Sequence of chain 1.A:
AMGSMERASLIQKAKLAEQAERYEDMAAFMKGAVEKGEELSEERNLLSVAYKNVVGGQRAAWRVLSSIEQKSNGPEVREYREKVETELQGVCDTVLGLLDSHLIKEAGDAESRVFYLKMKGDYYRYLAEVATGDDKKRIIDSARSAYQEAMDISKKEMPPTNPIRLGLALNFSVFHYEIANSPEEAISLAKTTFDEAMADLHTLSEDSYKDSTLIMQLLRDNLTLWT

Binding-site contacts:
Ligand atom NE contacts residue ASN55 of chain 1.A at 3.1 Å (h-bond).
Ligand atom CB contacts residue TRP235 of chain 1.A at 3.5 Å (hydrophobic).
Ligand atom CA contacts residue GLU19 of chain 1.A at 3.6 Å.
Ligand atom N contacts residue VAL51 of chain 1.A at 3.7 Å.
Ligand atom C contacts residue ASN180 of chain 1.A at 3.6 Å.
Ligand atom CA contacts residue ASN55 of chain 1.A at 3.3 Å.
Ligand atom O contacts residue VAL51 of chain 1.A at 3.6 Å.
Ligand atom P contacts residue ARG61 of chain 1.A at 3.6 Å.
Ligand atom O2P contacts residue ARG134 of chain 1.A at 2.8 Å (salt-bridge).
Ligand atom O2P contacts residue ARG61 of chain 1.A at 2.9 Å (salt-bridge).
Ligand atom O1P contacts residue ARG61 of chain 1.A at 2.9 Å (salt-bridge).
Ligand atom C contacts residue VAL51 of chain 1.A at 3.7 Å (hydrophobic).
Ligand atom CA contacts residue GLU19 of chain 1.A at 3.6 Å.
Ligand atom OG contacts residue GLU19 of chain 1.A at 2.6 Å (salt-bridge).
Ligand atom P contacts residue ARG134 of chain 1.A at 3.7 Å.
Ligand atom CA contacts residue ASN231 of chain 1.A at 3.4 Å.
Ligand atom O3P contacts residue ARG134 of chain 1.A at 2.9 Å (salt-bridge).
Ligand atom NH2 contacts residue ASN55 of chain 1.A at 3.6 Å (h-bond).
Ligand atom C contacts residue GLU19 of chain 1.A at 3.6 Å.
Ligand atom O contacts residue ASN231 of chain 1.A at 2.9 Å (h-bond).
Ligand atom O3P contacts residue TYR135 of chain 1.A at 2.6 Å (h-bond).
Ligand atom NH1 contacts residue GLY58 of chain 1.A at 3.6 Å.
Ligand atom N contacts residue LEU234 of chain 1.A at 3.4 Å.
Ligand atom CB contacts residue ASN55 of chain 1.A at 3.4 Å.
Ligand atom CB contacts residue ASN180 of chain 1.A at 3.2 Å.
Ligand atom CB contacts residue GLU19 of chain 1.A at 3.2 Å.
Ligand atom N contacts residue ASN231 of chain 1.A at 2.8 Å (h-bond).
Ligand atom O contacts residue ASN55 of chain 1.A at 2.9 Å (h-bond).
Ligand atom C contacts residue ASN55 of chain 1.A at 3.4 Å.
Ligand atom O contacts residue VAL183 of chain 1.A at 3.6 Å.
Ligand atom CG contacts residue ASN55 of chain 1.A at 3.7 Å.
Ligand atom N contacts residue LEU179 of chain 1.A at 3.5 Å.
Ligand atom C contacts residue ASN231 of chain 1.A at 3.5 Å.
Ligand atom CB contacts residue GLU187 of chain 1.A at 3.1 Å.
Ligand atom N contacts residue ASN180 of chain 1.A at 2.9 Å (h-bond).
Ligand atom N contacts residue GLU19 of chain 1.A at 2.7 Å (salt-bridge).
Ligand atom CA contacts residue ASN180 of chain 1.A at 3.4 Å.
Ligand atom O contacts residue GLU187 of chain 1.A at 3.3 Å (salt-bridge).
Ligand atom O contacts residue VAL51 of chain 1.A at 3.5 Å.
Ligand atom O contacts residue LYS54 of chain 1.A at 3.5 Å.

A small-molecule ligand and the protein it binds are described below.
Small molecule (SMILES): CC[C@H](C)[C@H](NC(=O)[C@H](COP(=O)(O)O)NC(=O)CNC(=O)[C@H](C)N)C(=O)N1CCC[C@H]1C(=O)NCC(=O)N[C@@H](CCCN=C(N)N)C(=O)N[C@@H](C)C(=O)N[C@@H](CO)C(=O)O